Sequence of chain 1.C:
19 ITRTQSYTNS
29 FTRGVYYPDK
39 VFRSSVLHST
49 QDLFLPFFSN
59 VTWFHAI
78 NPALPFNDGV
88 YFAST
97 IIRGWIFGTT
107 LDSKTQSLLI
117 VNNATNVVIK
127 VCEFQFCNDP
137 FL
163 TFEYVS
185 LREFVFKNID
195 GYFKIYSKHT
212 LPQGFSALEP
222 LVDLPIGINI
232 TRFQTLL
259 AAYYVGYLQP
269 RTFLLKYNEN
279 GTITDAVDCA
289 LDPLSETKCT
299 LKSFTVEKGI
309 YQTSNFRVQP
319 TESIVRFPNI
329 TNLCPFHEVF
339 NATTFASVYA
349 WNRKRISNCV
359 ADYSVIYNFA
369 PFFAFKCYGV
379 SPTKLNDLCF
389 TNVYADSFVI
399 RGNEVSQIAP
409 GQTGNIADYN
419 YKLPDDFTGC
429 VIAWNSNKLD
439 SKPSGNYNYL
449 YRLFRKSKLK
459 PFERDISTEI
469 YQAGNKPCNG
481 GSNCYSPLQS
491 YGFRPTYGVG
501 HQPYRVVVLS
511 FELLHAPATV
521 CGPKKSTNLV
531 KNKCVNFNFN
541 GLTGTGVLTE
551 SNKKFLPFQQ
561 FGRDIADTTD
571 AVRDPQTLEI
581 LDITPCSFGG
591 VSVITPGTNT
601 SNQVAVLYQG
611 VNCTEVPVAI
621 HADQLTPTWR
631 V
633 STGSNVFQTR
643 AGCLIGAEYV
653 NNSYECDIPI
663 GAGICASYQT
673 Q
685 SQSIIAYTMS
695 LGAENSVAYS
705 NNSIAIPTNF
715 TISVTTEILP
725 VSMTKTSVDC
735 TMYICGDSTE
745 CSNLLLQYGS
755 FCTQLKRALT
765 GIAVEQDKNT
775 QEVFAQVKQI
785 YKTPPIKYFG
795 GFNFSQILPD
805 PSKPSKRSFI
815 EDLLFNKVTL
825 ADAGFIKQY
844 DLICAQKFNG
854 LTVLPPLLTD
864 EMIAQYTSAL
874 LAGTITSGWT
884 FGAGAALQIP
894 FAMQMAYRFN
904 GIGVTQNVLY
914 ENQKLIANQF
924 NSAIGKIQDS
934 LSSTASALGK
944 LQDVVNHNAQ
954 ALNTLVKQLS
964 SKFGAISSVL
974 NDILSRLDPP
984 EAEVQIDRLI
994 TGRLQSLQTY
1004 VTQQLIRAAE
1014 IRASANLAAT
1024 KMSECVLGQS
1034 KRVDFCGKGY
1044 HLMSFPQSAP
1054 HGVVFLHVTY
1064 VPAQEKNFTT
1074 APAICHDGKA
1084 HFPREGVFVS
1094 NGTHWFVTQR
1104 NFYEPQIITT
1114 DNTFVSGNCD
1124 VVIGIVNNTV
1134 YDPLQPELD

Binding-site contacts:
Ligand atom C4 contacts residue GLN576 of chain 1.C at 3.4 Å.
Ligand atom C7 contacts residue ASN327 of chain 1.C at 4.0 Å.
Ligand atom C1 contacts residue ASN327 of chain 1.C at 3.4 Å.
Ligand atom C2 contacts residue ASN327 of chain 1.C at 4.3 Å.
Ligand atom C8 contacts residue PRO326 of chain 1.C at 3.9 Å (hydrophobic).
Ligand atom C8 contacts residue ASN327 of chain 1.C at 4.0 Å.
Ligand atom O5 contacts residue ASN327 of chain 1.C at 4.0 Å.
Ligand atom C5 contacts residue GLN576 of chain 1.C at 3.3 Å.
Ligand atom O5 contacts residue GLN576 of chain 1.C at 4.3 Å.
Ligand atom C6 contacts residue GLN576 of chain 1.C at 4.3 Å.
Ligand atom O3 contacts residue GLN576 of chain 1.C at 4.2 Å.
Ligand atom C1 contacts residue GLN576 of chain 1.C at 4.2 Å.
Ligand atom O4 contacts residue GLN576 of chain 1.C at 3.0 Å (h-bond).
Ligand atom C2 contacts residue GLN576 of chain 1.C at 4.3 Å.
Ligand atom N2 contacts residue PRO575 of chain 1.C at 4.3 Å.
Ligand atom N2 contacts residue ASN327 of chain 1.C at 4.2 Å.
Ligand atom O4 contacts residue LEU578 of chain 1.C at 4.4 Å.
Ligand atom O7 contacts residue ASN327 of chain 1.C at 3.9 Å.
Ligand atom C3 contacts residue GLN576 of chain 1.C at 3.3 Å.

This protein binds this small molecule.
Small molecule (SMILES): CC(=O)N[C@@H]1[C@@H](O)[C@H](O)[C@@H](CO)O[C@H]1O